Sequence of chain 1.G:
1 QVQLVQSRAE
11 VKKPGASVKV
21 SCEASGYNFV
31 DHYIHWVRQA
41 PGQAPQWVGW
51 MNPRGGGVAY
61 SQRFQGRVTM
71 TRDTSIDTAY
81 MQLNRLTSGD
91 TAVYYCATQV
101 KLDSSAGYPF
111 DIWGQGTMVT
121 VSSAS

This small molecule binds to this protein.
Small molecule (SMILES): CC(=O)N[C@H]1[C@H](O[C@H]2[C@H](O)[C@@H](NC(C)=O)CO[C@@H]2CO)O[C@H](CO)[C@@H](O)[C@@H]1O

Binding-site contacts:
Ligand atom C2 contacts residue ASN148 of chain 1.A at 2.5 Å.
Ligand atom O7 contacts residue GLU133 of chain 1.A at 4.3 Å.
Ligand atom C1 contacts residue ASN148 of chain 1.A at 1.4 Å.
Ligand atom C7 contacts residue GLU133 of chain 1.A at 4.3 Å.
Ligand atom O7 contacts residue MET143 of chain 1.A at 3.5 Å.
Ligand atom C6 contacts residue ASP73 of chain 1.G at 3.7 Å.
Ligand atom C8 contacts residue VAL115 of chain 1.C at 3.8 Å (hydrophobic).
Ligand atom C7 contacts residue ASN148 of chain 1.A at 3.9 Å.
Ligand atom C3 contacts residue ASN148 of chain 1.A at 3.9 Å.
Ligand atom O6 contacts residue ASP73 of chain 1.G at 2.8 Å (salt-bridge).
Ligand atom O5 contacts residue ASN148 of chain 1.A at 2.3 Å (h-bond).
Ligand atom O7 contacts residue ILE135 of chain 1.A at 3.5 Å.
Ligand atom N2 contacts residue GLU133 of chain 1.A at 3.4 Å (salt-bridge).
Ligand atom C5 contacts residue ASN148 of chain 1.A at 3.6 Å.
Ligand atom C8 contacts residue ASN148 of chain 1.A at 4.3 Å.
Ligand atom C2 contacts residue GLU133 of chain 1.A at 4.0 Å.
Ligand atom N2 contacts residue ASN148 of chain 1.A at 3.1 Å (h-bond).
Ligand atom O7 contacts residue PRO134 of chain 1.A at 4.2 Å.
Ligand atom N2 contacts residue MET143 of chain 1.A at 4.2 Å.
Ligand atom C4 contacts residue ASN148 of chain 1.A at 4.2 Å.
Ligand atom C7 contacts residue MET143 of chain 1.A at 3.9 Å (hydrophobic).

Sequence of chain 1.C:
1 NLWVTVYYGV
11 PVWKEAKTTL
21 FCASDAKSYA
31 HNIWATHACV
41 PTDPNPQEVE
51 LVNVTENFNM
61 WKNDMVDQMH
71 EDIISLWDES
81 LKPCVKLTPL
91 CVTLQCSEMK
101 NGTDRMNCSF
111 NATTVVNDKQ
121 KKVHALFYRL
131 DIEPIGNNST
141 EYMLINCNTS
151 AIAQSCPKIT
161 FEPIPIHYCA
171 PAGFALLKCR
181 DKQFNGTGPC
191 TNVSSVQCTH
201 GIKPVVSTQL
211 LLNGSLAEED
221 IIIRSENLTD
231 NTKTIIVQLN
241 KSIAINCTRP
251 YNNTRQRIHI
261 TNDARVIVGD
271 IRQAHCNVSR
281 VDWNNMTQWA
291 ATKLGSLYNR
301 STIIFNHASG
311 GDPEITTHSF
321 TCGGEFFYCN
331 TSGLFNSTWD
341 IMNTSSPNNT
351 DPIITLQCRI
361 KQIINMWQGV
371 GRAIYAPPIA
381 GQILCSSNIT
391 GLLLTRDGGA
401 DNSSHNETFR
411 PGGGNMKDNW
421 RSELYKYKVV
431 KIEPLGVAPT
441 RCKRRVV

Sequence of chain 1.A:
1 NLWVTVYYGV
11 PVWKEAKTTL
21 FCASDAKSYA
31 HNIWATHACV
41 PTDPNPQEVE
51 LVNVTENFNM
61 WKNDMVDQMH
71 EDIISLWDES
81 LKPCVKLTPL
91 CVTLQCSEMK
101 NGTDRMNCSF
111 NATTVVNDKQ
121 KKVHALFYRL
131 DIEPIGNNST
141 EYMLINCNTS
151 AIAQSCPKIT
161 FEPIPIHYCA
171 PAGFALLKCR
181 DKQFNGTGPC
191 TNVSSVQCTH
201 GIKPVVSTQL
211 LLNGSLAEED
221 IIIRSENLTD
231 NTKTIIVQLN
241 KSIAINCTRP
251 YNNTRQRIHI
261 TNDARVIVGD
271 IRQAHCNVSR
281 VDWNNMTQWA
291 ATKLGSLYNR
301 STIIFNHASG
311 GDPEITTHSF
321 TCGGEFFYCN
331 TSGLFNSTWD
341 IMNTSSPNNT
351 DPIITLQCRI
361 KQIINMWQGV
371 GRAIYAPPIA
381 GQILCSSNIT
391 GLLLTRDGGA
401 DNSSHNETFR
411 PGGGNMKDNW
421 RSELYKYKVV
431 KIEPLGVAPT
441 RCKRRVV